Binding-site contacts:
Ligand atom CK9 contacts residue PHE201 of chain 7.A at 3.8 Å (hydrophobic).
Ligand atom OK2 contacts residue HIS240 of chain 7.A at 4.0 Å.
Ligand atom OK2 contacts residue HIS209 of chain 7.A at 2.7 Å (h-bond).
Ligand atom CK6 contacts residue ASN242 of chain 7.A at 3.3 Å.
Ligand atom CK9 contacts residue ILE174 of chain 7.A at 4.1 Å (hydrophobic).
Ligand atom CK5 contacts residue ASP243 of chain 7.A at 4.0 Å.
Ligand atom CK3 contacts residue TYR249 of chain 7.A at 3.0 Å (hydrophobic).
Ligand atom CKA contacts residue PHE201 of chain 7.A at 3.9 Å (hydrophobic).
Ligand atom OK2 contacts residue TYR249 of chain 7.A at 2.9 Å (h-bond).
Ligand atom CK9 contacts residue HIS209 of chain 7.A at 3.9 Å.
Ligand atom CK5 contacts residue PHE186 of chain 7.A at 3.8 Å (hydrophobic).
Ligand atom CKB contacts residue TYR249 of chain 7.A at 4.1 Å (hydrophobic).
Ligand atom CK2 contacts residue HIS240 of chain 7.A at 3.5 Å.
Ligand atom CK5 contacts residue ASN242 of chain 7.A at 3.5 Å.
Ligand atom CK4 contacts residue HIS194 of chain 7.A at 3.8 Å.
Ligand atom OK1 contacts residue HIS240 of chain 7.A at 3.5 Å (h-bond).
Ligand atom CK6 contacts residue HIS240 of chain 7.A at 3.3 Å.
Ligand atom CK6 contacts residue ILE172 of chain 7.A at 3.9 Å (hydrophobic).
Ligand atom OK2 contacts residue GLU260 of chain 7.A at 2.4 Å (salt-bridge).
Ligand atom CK4 contacts residue HIS240 of chain 7.A at 3.2 Å.
Ligand atom CK3 contacts residue HIS240 of chain 7.A at 3.5 Å.
Ligand atom CK5 contacts residue HIS240 of chain 7.A at 3.3 Å.
Ligand atom OK1 contacts residue HIS194 of chain 7.A at 3.3 Å.
Ligand atom CK4 contacts residue GLU260 of chain 7.A at 3.8 Å.
Ligand atom CK8 contacts residue HIS209 of chain 7.A at 3.8 Å.
Ligand atom CK1 contacts residue THR280 of chain 7.A at 4.0 Å.
Ligand atom CK3 contacts residue HIS209 of chain 7.A at 4.0 Å.
Ligand atom CK6 contacts residue PHE186 of chain 7.A at 3.6 Å (hydrophobic).
Ligand atom CK2 contacts residue TYR249 of chain 7.A at 3.3 Å (hydrophobic).
Ligand atom CKC contacts residue THR280 of chain 7.A at 3.9 Å.
Ligand atom CK1 contacts residue PHE186 of chain 7.A at 3.5 Å (hydrophobic).
Ligand atom OK1 contacts residue ASP243 of chain 7.A at 3.6 Å (salt-bridge).
Ligand atom CK4 contacts residue TYR249 of chain 7.A at 3.9 Å (hydrophobic).
Ligand atom CK5 contacts residue HIS194 of chain 7.A at 3.9 Å.
Ligand atom CKA contacts residue HIS208 of chain 7.A at 3.6 Å.
Ligand atom CK7 contacts residue TYR249 of chain 7.A at 3.4 Å (hydrophobic).
Ligand atom OK1 contacts residue GLU260 of chain 7.A at 3.1 Å (salt-bridge).
Ligand atom CK3 contacts residue GLU260 of chain 7.A at 3.5 Å.
Ligand atom CKC contacts residue TYR249 of chain 7.A at 3.2 Å (hydrophobic).
Ligand atom CK1 contacts residue HIS240 of chain 7.A at 3.5 Å.

The small molecule below binds the protein below.
Small molecule (SMILES): Oc1cccc(-c2ccccc2)c1O

Sequence of chain 7.A:
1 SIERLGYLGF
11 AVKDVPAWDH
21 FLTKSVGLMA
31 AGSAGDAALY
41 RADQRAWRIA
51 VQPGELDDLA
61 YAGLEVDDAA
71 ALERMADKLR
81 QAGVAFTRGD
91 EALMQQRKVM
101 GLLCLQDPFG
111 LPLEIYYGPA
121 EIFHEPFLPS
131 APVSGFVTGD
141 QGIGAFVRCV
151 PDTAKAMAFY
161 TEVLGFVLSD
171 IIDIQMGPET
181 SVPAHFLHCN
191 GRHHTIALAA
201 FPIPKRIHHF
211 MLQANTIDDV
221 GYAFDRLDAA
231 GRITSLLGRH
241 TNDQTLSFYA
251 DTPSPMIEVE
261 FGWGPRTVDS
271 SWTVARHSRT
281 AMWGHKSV